Sequence of chain 1.A:
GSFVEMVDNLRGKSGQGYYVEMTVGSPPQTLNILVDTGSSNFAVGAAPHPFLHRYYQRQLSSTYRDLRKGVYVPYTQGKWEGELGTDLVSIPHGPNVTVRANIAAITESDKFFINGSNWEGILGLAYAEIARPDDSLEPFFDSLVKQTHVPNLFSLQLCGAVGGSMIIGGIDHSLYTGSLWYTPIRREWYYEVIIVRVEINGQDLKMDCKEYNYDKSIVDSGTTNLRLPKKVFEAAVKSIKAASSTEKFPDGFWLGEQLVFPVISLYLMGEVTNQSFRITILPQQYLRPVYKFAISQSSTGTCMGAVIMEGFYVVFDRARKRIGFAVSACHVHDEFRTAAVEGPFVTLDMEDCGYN

The protein below binds the small molecule below.
Small molecule (SMILES): O=C(CCCS)NC1CCN(Cc2ccccc2)CC1

Binding-site contacts:
Ligand atom C5 contacts residue ASP248 of chain 1.A at 3.5 Å.
Ligand atom C6 contacts residue THR349 of chain 1.A at 3.9 Å.
Ligand atom N11 contacts residue ASP52 of chain 1.A at 3.1 Å (salt-bridge).
Ligand atom C14 contacts residue ASP52 of chain 1.A at 3.5 Å.
Ligand atom C3 contacts residue TYR218 of chain 1.A at 4.3 Å (hydrophobic).
Ligand atom C9 contacts residue THR251 of chain 1.A at 4.0 Å.
Ligand atom C18 contacts residue LEU50 of chain 1.A at 4.3 Å (hydrophobic).
Ligand atom C5 contacts residue ILE246 of chain 1.A at 3.8 Å (hydrophobic).
Ligand atom C3 contacts residue ASP248 of chain 1.A at 3.8 Å.
Ligand atom S8 contacts residue THR349 of chain 1.A at 4.0 Å.
Ligand atom C7 contacts residue CYS352 of chain 1.A at 2.7 Å (hydrophobic).
Ligand atom S8 contacts residue THR251 of chain 1.A at 4.0 Å.
Ligand atom C7 contacts residue LYS244 of chain 1.A at 4.2 Å.
Ligand atom C1 contacts residue GLY54 of chain 1.A at 4.3 Å.
Ligand atom C9 contacts residue ASP248 of chain 1.A at 4.0 Å.
Ligand atom C7 contacts residue ILE246 of chain 1.A at 4.1 Å (hydrophobic).
Ligand atom C13 contacts residue SER55 of chain 1.A at 3.9 Å.
Ligand atom C14 contacts residue TYR91 of chain 1.A at 4.0 Å (hydrophobic).
Ligand atom C12 contacts residue SER55 of chain 1.A at 4.0 Å.
Ligand atom C17 contacts residue LEU50 of chain 1.A at 3.5 Å (hydrophobic).
Ligand atom S8 contacts residue CYS352 of chain 1.A at 2.0 Å (h-bond).
Ligand atom C3 contacts residue GLY54 of chain 1.A at 4.1 Å.
Ligand atom C17 contacts residue GLY250 of chain 1.A at 3.3 Å.
Ligand atom C6 contacts residue LYS244 of chain 1.A at 4.3 Å.
Ligand atom C13 contacts residue GLY54 of chain 1.A at 3.5 Å.
Ligand atom C5 contacts residue TYR218 of chain 1.A at 3.8 Å (hydrophobic).
Ligand atom C15 contacts residue ILE138 of chain 1.A at 4.3 Å (hydrophobic).
Ligand atom C14 contacts residue ILE138 of chain 1.A at 3.6 Å (hydrophobic).
Ligand atom C15 contacts residue LEU50 of chain 1.A at 4.2 Å (hydrophobic).
Ligand atom N2 contacts residue ASP248 of chain 1.A at 3.0 Å (salt-bridge).
Ligand atom C13 contacts residue ASP52 of chain 1.A at 3.4 Å.
Ligand atom C16 contacts residue ASP52 of chain 1.A at 4.3 Å.
Ligand atom C6 contacts residue CYS352 of chain 1.A at 4.1 Å (hydrophobic).
Ligand atom C12 contacts residue TYR91 of chain 1.A at 3.6 Å (hydrophobic).
Ligand atom C7 contacts residue THR349 of chain 1.A at 3.5 Å.
Ligand atom C16 contacts residue GLY250 of chain 1.A at 3.4 Å.
Ligand atom C12 contacts residue ASP52 of chain 1.A at 3.1 Å.
Ligand atom C16 contacts residue LEU50 of chain 1.A at 3.4 Å (hydrophobic).
Ligand atom N2 contacts residue GLY54 of chain 1.A at 3.9 Å.
Ligand atom C1 contacts residue ASP248 of chain 1.A at 4.0 Å.